Binding-site contacts:
Ligand atom CB contacts residue PHE172 of chain 1.A at 3.7 Å (hydrophobic).
Ligand atom CB contacts residue GLY174 of chain 1.A at 4.2 Å.
Ligand atom CA contacts residue GLY174 of chain 1.A at 3.6 Å.
Ligand atom C contacts residue GLY174 of chain 1.A at 3.4 Å.
Ligand atom O contacts residue PRO175 of chain 1.A at 3.2 Å.
Ligand atom OXT contacts residue VAL120 of chain 1.B at 3.9 Å.
Ligand atom CB contacts residue TRP21 of chain 1.A at 4.1 Å (hydrophobic).
Ligand atom O3 contacts residue ASP177 of chain 1.A at 4.2 Å.
Ligand atom OXT contacts residue CBG1 of chain 1.F at 4.1 Å.
Ligand atom CA contacts residue ZN1 of chain 1.E at 3.0 Å.
Ligand atom OXT contacts residue ZN1 of chain 1.E at 2.3 Å.
Ligand atom OXT contacts residue GLU151 of chain 1.A at 3.2 Å (salt-bridge).
Ligand atom O contacts residue GLY174 of chain 1.A at 3.4 Å.
Ligand atom O contacts residue CBG1 of chain 1.F at 3.9 Å.
Ligand atom CB contacts residue ARG72 of chain 1.A at 4.0 Å.
Ligand atom C contacts residue PRO175 of chain 1.A at 3.8 Å (hydrophobic).
Ligand atom OXT contacts residue ASP177 of chain 1.A at 3.0 Å (salt-bridge).
Ligand atom O3 contacts residue ZN1 of chain 1.E at 2.2 Å.
Ligand atom C contacts residue ASP177 of chain 1.A at 4.0 Å.
Ligand atom O contacts residue ZN1 of chain 1.E at 4.2 Å.
Ligand atom O3 contacts residue GLY174 of chain 1.A at 4.0 Å.
Ligand atom CB contacts residue LEU214 of chain 1.A at 3.9 Å (hydrophobic).
Ligand atom C contacts residue CBG1 of chain 1.F at 3.6 Å.
Ligand atom CA contacts residue GLU151 of chain 1.A at 4.0 Å.
Ligand atom CA contacts residue ARG72 of chain 1.A at 3.7 Å.
Ligand atom CA contacts residue GLN149 of chain 1.A at 3.8 Å.
Ligand atom O3 contacts residue GLU151 of chain 1.A at 3.3 Å (salt-bridge).
Ligand atom C contacts residue ZN1 of chain 1.E at 3.0 Å.
Ligand atom O contacts residue ALA176 of chain 1.A at 3.0 Å (h-bond).
Ligand atom OXT contacts residue PRO175 of chain 1.A at 4.2 Å.
Ligand atom O contacts residue ASP177 of chain 1.A at 4.2 Å.
Ligand atom O3 contacts residue ARG72 of chain 1.A at 2.8 Å (salt-bridge).
Ligand atom OXT contacts residue GLY174 of chain 1.A at 3.7 Å.
Ligand atom O3 contacts residue GLN149 of chain 1.A at 2.9 Å (h-bond).
Ligand atom CB contacts residue CBG1 of chain 1.F at 3.4 Å.
Ligand atom OXT contacts residue ALA176 of chain 1.A at 3.6 Å.
Ligand atom O3 contacts residue CBG1 of chain 1.F at 3.3 Å (h-bond).
Ligand atom CA contacts residue CBG1 of chain 1.F at 3.2 Å.
Ligand atom C contacts residue ALA176 of chain 1.A at 3.8 Å (hydrophobic).
Ligand atom C contacts residue GLU151 of chain 1.A at 3.9 Å.

A protein and the small-molecule ligand that binds it are described below.
Small molecule (SMILES): CC(=O)C(=O)O

Sequence of chain 1.B:
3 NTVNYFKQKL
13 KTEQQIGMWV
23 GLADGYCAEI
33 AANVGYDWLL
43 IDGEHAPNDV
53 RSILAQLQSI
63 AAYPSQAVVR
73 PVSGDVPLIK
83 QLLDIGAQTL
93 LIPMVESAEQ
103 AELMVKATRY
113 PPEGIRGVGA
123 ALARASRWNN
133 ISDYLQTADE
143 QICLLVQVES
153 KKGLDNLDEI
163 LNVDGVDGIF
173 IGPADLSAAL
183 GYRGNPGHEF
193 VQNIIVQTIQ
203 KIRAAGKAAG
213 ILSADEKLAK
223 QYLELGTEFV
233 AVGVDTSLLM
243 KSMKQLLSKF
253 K

Sequence of chain 1.A:
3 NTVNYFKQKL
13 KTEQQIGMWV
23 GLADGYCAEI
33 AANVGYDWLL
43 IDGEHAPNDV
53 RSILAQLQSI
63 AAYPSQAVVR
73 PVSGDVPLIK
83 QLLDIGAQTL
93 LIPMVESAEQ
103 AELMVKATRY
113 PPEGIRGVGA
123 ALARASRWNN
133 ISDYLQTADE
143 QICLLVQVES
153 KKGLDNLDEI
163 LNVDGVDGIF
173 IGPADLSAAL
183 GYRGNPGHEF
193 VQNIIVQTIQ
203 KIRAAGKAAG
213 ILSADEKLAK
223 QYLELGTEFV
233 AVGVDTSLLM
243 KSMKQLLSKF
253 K